The protein below binds the small molecule below.
Small molecule (SMILES): CC(=O)N[C@@H]1[C@@H](O)[C@H](O)[C@@H](CO)O[C@H]1O

Sequence of chain 1.C:
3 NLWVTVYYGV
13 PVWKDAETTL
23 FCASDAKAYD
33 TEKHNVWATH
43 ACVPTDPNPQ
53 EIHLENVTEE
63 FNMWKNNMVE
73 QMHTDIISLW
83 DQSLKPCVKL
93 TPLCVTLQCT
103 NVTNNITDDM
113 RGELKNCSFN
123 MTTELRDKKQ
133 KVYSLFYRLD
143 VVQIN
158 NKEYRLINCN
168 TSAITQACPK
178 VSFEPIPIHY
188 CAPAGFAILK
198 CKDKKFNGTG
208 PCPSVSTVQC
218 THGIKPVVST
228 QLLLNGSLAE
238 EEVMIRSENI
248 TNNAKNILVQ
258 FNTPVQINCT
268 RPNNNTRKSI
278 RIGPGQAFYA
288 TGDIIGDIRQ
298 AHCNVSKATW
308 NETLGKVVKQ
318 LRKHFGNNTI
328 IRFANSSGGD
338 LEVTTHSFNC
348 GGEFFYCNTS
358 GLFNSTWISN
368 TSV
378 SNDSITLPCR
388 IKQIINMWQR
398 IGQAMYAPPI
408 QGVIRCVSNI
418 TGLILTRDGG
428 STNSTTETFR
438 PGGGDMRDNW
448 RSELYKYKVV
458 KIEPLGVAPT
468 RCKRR

Binding-site contacts:
Ligand atom O7 contacts residue ASN232 of chain 1.C at 3.8 Å.
Ligand atom C8 contacts residue ASN416 of chain 1.C at 4.4 Å.
Ligand atom C3 contacts residue ASN416 of chain 1.C at 3.8 Å.
Ligand atom C8 contacts residue ASN232 of chain 1.C at 3.4 Å.
Ligand atom C7 contacts residue ASN232 of chain 1.C at 4.0 Å.
Ligand atom C1 contacts residue ASN416 of chain 1.C at 1.4 Å.
Ligand atom O5 contacts residue ASN416 of chain 1.C at 2.4 Å (h-bond).
Ligand atom C8 contacts residue SER415 of chain 1.C at 4.5 Å.
Ligand atom O5 contacts residue PRO261 of chain 1.C at 3.8 Å.
Ligand atom C7 contacts residue ASN416 of chain 1.C at 3.2 Å.
Ligand atom C2 contacts residue ASN416 of chain 1.C at 2.4 Å.
Ligand atom C4 contacts residue ASN416 of chain 1.C at 4.2 Å.
Ligand atom N2 contacts residue ASN416 of chain 1.C at 2.9 Å (h-bond).
Ligand atom C1 contacts residue PRO261 of chain 1.C at 4.5 Å (hydrophobic).
Ligand atom O7 contacts residue ASN416 of chain 1.C at 3.1 Å (h-bond).
Ligand atom C8 contacts residue NAG1 of chain 1.V at 3.6 Å.
Ligand atom C5 contacts residue ASN416 of chain 1.C at 3.7 Å.